Sequence of chain 1.A:
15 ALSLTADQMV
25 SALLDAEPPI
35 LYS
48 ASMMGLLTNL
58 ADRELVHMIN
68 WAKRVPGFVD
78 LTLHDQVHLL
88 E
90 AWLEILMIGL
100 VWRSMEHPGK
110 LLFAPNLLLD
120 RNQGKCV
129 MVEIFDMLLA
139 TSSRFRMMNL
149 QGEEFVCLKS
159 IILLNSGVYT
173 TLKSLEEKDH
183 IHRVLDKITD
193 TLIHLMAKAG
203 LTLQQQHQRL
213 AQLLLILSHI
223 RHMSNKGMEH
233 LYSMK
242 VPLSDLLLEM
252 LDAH

Binding-site contacts:
Ligand atom O30 contacts residue LYS70 of chain 1.A at 4.2 Å.
Ligand atom CD1 contacts residue VAL84 of chain 1.A at 3.6 Å (hydrophobic).
Ligand atom CD2 contacts residue LYS70 of chain 1.A at 4.2 Å.
Ligand atom O contacts residue GLN83 of chain 1.A at 4.2 Å.
Ligand atom CA contacts residue LYS70 of chain 1.A at 4.2 Å.
Ligand atom CB contacts residue GLN83 of chain 1.A at 4.0 Å.
Ligand atom C21 contacts residue ILE66 of chain 1.A at 4.2 Å (hydrophobic).
Ligand atom CD2 contacts residue ILE66 of chain 1.A at 3.8 Å (hydrophobic).
Ligand atom CG contacts residue ILE66 of chain 1.A at 3.9 Å (hydrophobic).
Ligand atom CG contacts residue GLN83 of chain 1.A at 4.4 Å.
Ligand atom O contacts residue LYS70 of chain 1.A at 3.9 Å.
Ligand atom CD1 contacts residue LEU87 of chain 1.A at 4.3 Å (hydrophobic).
Ligand atom CD2 contacts residue GLN83 of chain 1.A at 3.7 Å.
Ligand atom CD2 contacts residue PHE75 of chain 1.A at 4.3 Å (hydrophobic).
Ligand atom C contacts residue LYS70 of chain 1.A at 4.4 Å.
Ligand atom CD2 contacts residue LEU87 of chain 1.A at 3.7 Å (hydrophobic).
Ligand atom CG contacts residue LEU87 of chain 1.A at 4.4 Å (hydrophobic).
Ligand atom O30 contacts residue ILE66 of chain 1.A at 3.9 Å.

The small molecule below binds the protein below.
Small molecule (SMILES): CC(C)C[C@@H](C=O)NC(=O)CNC(=O)[C@H](C)N